Binding-site contacts:
Ligand atom IAT contacts residue VAL33 of chain 1.B at 4.0 Å.
Ligand atom CAC contacts residue GLN80 of chain 1.B at 3.7 Å.
Ligand atom CAN contacts residue LYS77 of chain 1.B at 4.0 Å.
Ligand atom IAZ contacts residue VAL32 of chain 1.B at 4.3 Å.
Ligand atom CAG contacts residue GLN80 of chain 1.B at 3.5 Å.
Ligand atom IAT contacts residue ILE76 of chain 1.B at 4.3 Å.
Ligand atom IAZ contacts residue LYS31 of chain 1.B at 4.4 Å.
Ligand atom CAB contacts residue VAL32 of chain 1.B at 3.5 Å (hydrophobic).
Ligand atom CAW contacts residue VAL32 of chain 1.B at 4.3 Å (hydrophobic).
Ligand atom CAC contacts residue LEU39 of chain 1.B at 4.3 Å (hydrophobic).
Ligand atom CAF contacts residue GLN80 of chain 1.B at 4.2 Å.
Ligand atom CAX contacts residue VAL32 of chain 1.B at 4.3 Å (hydrophobic).
Ligand atom IAT contacts residue LEU29 of chain 1.B at 4.4 Å.
Ligand atom CAF contacts residue LYS77 of chain 1.B at 3.8 Å.
Ligand atom CAD contacts residue GLN80 of chain 1.B at 3.2 Å.
Ligand atom CAG contacts residue LYS77 of chain 1.B at 4.2 Å.
Ligand atom SAJ contacts residue HIS36 of chain 1.B at 3.9 Å.
Ligand atom IAZ contacts residue ARG35 of chain 1.B at 3.9 Å.
Ligand atom CAB contacts residue ILE76 of chain 1.B at 4.4 Å (hydrophobic).
Ligand atom IAT contacts residue VAL32 of chain 1.B at 3.8 Å.
Ligand atom CAA contacts residue GLN80 of chain 1.B at 4.4 Å.
Ligand atom IAT contacts residue PHE131 of chain 1.B at 3.9 Å.
Ligand atom CAF contacts residue VAL32 of chain 1.B at 4.3 Å (hydrophobic).
Ligand atom CAE contacts residue HIS36 of chain 1.B at 4.4 Å.
Ligand atom CAC contacts residue VAL32 of chain 1.B at 3.8 Å (hydrophobic).
Ligand atom IAZ contacts residue ILE28 of chain 1.B at 4.2 Å.
Ligand atom CAC contacts residue HIS36 of chain 1.B at 3.9 Å.
Ligand atom CAD contacts residue HIS36 of chain 1.B at 3.5 Å.
Ligand atom CAE contacts residue LYS77 of chain 1.B at 4.4 Å.
Ligand atom CAB contacts residue GLN80 of chain 1.B at 4.2 Å.
Ligand atom CAA contacts residue TRP73 of chain 1.B at 4.2 Å (hydrophobic).
Ligand atom CAF contacts residue TRP73 of chain 1.B at 4.5 Å (hydrophobic).
Ligand atom CAD contacts residue VAL32 of chain 1.B at 4.3 Å (hydrophobic).
Ligand atom CAE contacts residue GLN80 of chain 1.B at 3.7 Å.
Ligand atom OAP contacts residue LYS77 of chain 1.B at 3.2 Å.
Ligand atom OAQ contacts residue GLN80 of chain 1.B at 4.0 Å.
Ligand atom CAA contacts residue VAL32 of chain 1.B at 3.8 Å (hydrophobic).
Ligand atom CAA contacts residue ILE76 of chain 1.B at 4.1 Å (hydrophobic).

Sequence of chain 1.B:
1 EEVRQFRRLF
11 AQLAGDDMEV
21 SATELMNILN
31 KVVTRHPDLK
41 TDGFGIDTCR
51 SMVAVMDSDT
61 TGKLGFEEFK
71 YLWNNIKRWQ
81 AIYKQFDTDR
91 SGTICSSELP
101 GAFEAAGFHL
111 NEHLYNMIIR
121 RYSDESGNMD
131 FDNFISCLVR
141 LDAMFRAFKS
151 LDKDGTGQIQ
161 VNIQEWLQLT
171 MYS

A protein and the small-molecule ligand that binds it are described below.
Small molecule (SMILES): O=C(O)/C(=C/c1ccc(I)cc1)SS/C(=C/c1ccc(I)cc1)C(=O)O